Sequence of chain 27.A:
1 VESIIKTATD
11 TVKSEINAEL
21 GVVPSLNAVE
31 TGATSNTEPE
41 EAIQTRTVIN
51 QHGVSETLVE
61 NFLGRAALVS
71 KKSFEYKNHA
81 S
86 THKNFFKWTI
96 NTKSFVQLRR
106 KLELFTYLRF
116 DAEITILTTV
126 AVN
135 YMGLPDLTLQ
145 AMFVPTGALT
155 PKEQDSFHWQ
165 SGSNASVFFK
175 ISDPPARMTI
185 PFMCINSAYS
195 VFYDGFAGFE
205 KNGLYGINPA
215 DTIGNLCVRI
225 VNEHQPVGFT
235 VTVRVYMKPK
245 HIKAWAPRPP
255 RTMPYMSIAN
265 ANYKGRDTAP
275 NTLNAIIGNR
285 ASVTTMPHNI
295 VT

Sequence of chain 27.C:
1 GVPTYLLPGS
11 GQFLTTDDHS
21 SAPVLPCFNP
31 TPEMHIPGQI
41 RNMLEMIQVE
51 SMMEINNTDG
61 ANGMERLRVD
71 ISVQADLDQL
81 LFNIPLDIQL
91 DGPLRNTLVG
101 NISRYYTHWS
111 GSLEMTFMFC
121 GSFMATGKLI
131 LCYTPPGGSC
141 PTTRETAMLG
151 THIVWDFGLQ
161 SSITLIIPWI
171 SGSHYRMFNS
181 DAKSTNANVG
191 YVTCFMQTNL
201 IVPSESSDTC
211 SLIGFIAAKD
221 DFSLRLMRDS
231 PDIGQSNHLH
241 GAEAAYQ

Binding-site contacts:
Ligand atom O6 contacts residue ASP91 of chain 27.C at 3.3 Å.
Ligand atom C4 contacts residue ASP232 of chain 27.C at 3.5 Å.
Ligand atom C3 contacts residue ASP232 of chain 27.C at 4.1 Å.
Ligand atom O3 contacts residue ASP91 of chain 27.C at 4.0 Å.
Ligand atom N5 contacts residue PRO231 of chain 27.C at 2.9 Å (h-bond).
Ligand atom C11 contacts residue ILE233 of chain 27.C at 3.8 Å (hydrophobic).
Ligand atom O3 contacts residue GLY282 of chain 27.A at 3.4 Å.
Ligand atom C5 contacts residue PRO274 of chain 27.A at 3.9 Å (hydrophobic).
Ligand atom C1 contacts residue ARG104 of chain 27.C at 3.7 Å.
Ligand atom C6 contacts residue PRO231 of chain 27.C at 4.0 Å (hydrophobic).
Ligand atom O10 contacts residue ASN275 of chain 27.A at 2.9 Å (h-bond).
Ligand atom C10 contacts residue PRO231 of chain 27.C at 3.9 Å (hydrophobic).
Ligand atom N5 contacts residue ASN275 of chain 27.A at 3.5 Å (h-bond).
Ligand atom C10 contacts residue ASN275 of chain 27.A at 3.2 Å.
Ligand atom C4 contacts residue ARG104 of chain 27.C at 4.0 Å.
Ligand atom C3 contacts residue ARG95 of chain 27.C at 3.9 Å.
Ligand atom O3 contacts residue PRO274 of chain 27.A at 3.9 Å.
Ligand atom C11 contacts residue GLY234 of chain 27.C at 3.9 Å.
Ligand atom O7 contacts residue PRO274 of chain 27.A at 3.4 Å.
Ligand atom C5 contacts residue ASN275 of chain 27.A at 3.5 Å.
Ligand atom C5 contacts residue PRO231 of chain 27.C at 3.6 Å (hydrophobic).
Ligand atom C4 contacts residue ASP91 of chain 27.C at 3.3 Å.
Ligand atom C4 contacts residue PRO231 of chain 27.C at 3.4 Å (hydrophobic).
Ligand atom C3 contacts residue PRO274 of chain 27.A at 3.8 Å (hydrophobic).
Ligand atom O4 contacts residue ASP91 of chain 27.C at 2.8 Å (salt-bridge).
Ligand atom O4 contacts residue PRO231 of chain 27.C at 3.8 Å.
Ligand atom O10 contacts residue ARG270 of chain 27.A at 4.0 Å.
Ligand atom O4 contacts residue ASN275 of chain 27.A at 3.0 Å (h-bond).
Ligand atom C11 contacts residue ASP232 of chain 27.C at 3.8 Å.
Ligand atom C11 contacts residue PRO231 of chain 27.C at 4.0 Å (hydrophobic).
Ligand atom O1B contacts residue ARG104 of chain 27.C at 2.8 Å (salt-bridge).
Ligand atom C3 contacts residue ARG104 of chain 27.C at 3.9 Å.
Ligand atom O6 contacts residue PRO274 of chain 27.A at 3.7 Å.
Ligand atom C4 contacts residue ASN275 of chain 27.A at 3.8 Å.
Ligand atom C6 contacts residue ASP91 of chain 27.C at 3.9 Å.
Ligand atom C4 contacts residue PRO274 of chain 27.A at 4.0 Å (hydrophobic).
Ligand atom O4 contacts residue ARG95 of chain 27.C at 3.6 Å.
Ligand atom O4 contacts residue ASP232 of chain 27.C at 2.8 Å (salt-bridge).
Ligand atom C3 contacts residue PRO274 of chain 27.A at 4.1 Å (hydrophobic).
Ligand atom O7 contacts residue SER180 of chain 27.C at 3.7 Å.

A small-molecule ligand and the protein it binds are described below.
Small molecule (SMILES): CC(=O)N[C@@H]1[C@@H](O)[C@H](O[C@@H]2O[C@H](CO[C@]3(C(=O)O)C[C@H](O)[C@@H](NC(C)=O)[C@H]([C@H](O)[C@H](O)CO)O3)[C@H](O)[C@H](O)[C@H]2O)[C@@H](CO)O[C@H]1O